Sequence of chain 1.A:
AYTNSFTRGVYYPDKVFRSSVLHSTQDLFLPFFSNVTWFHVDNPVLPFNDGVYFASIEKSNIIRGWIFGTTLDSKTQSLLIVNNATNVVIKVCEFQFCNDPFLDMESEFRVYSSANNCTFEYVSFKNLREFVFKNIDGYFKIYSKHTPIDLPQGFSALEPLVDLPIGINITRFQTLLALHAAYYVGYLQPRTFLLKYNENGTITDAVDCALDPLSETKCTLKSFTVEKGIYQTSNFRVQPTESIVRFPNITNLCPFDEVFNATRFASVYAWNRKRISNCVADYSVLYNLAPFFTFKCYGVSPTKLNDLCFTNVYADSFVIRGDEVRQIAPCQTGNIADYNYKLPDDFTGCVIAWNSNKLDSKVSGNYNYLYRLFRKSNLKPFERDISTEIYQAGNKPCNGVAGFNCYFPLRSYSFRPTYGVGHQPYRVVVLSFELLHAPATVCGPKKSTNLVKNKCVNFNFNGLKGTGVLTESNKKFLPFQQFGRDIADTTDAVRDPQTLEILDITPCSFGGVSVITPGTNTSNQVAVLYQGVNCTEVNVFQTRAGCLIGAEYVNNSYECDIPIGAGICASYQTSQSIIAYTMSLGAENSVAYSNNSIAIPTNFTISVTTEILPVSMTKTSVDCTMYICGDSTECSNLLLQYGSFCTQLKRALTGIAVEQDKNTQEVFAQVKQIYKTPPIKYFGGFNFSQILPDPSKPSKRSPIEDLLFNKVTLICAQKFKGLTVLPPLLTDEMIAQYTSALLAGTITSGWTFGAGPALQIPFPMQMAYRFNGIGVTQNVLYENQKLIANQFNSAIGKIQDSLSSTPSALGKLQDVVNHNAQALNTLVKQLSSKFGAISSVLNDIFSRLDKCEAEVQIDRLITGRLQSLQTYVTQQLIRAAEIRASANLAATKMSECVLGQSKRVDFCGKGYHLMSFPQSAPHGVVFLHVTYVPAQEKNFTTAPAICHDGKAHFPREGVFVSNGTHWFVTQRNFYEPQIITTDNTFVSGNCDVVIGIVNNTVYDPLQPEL

A protein and the small-molecule ligand that binds it are described below.
Small molecule (SMILES): CC(=O)N[C@@H]1[C@@H](O)[C@H](O)[C@@H](CO)O[C@H]1O

Binding-site contacts:
Ligand atom C4 contacts residue GLN564 of chain 1.A at 3.9 Å.
Ligand atom O6 contacts residue PRO563 of chain 1.A at 3.6 Å (h-bond).
Ligand atom C8 contacts residue ASN315 of chain 1.A at 3.6 Å.
Ligand atom C4 contacts residue ASN315 of chain 1.A at 4.3 Å.
Ligand atom C2 contacts residue ASN315 of chain 1.A at 2.5 Å.
Ligand atom C1 contacts residue ASN315 of chain 1.A at 1.4 Å.
Ligand atom C5 contacts residue GLN564 of chain 1.A at 4.0 Å.
Ligand atom C5 contacts residue ASN315 of chain 1.A at 3.7 Å.
Ligand atom N2 contacts residue ASN315 of chain 1.A at 2.9 Å (h-bond).
Ligand atom O4 contacts residue GLN564 of chain 1.A at 4.5 Å.
Ligand atom C6 contacts residue GLN564 of chain 1.A at 3.3 Å.
Ligand atom O5 contacts residue ASN315 of chain 1.A at 2.4 Å (h-bond).
Ligand atom C3 contacts residue ASN315 of chain 1.A at 3.8 Å.
Ligand atom C6 contacts residue PRO563 of chain 1.A at 3.5 Å (hydrophobic).
Ligand atom O5 contacts residue GLN564 of chain 1.A at 4.2 Å.
Ligand atom O7 contacts residue ASN315 of chain 1.A at 4.3 Å.
Ligand atom C7 contacts residue ASN315 of chain 1.A at 3.4 Å.